Sequence of chain 1.D:
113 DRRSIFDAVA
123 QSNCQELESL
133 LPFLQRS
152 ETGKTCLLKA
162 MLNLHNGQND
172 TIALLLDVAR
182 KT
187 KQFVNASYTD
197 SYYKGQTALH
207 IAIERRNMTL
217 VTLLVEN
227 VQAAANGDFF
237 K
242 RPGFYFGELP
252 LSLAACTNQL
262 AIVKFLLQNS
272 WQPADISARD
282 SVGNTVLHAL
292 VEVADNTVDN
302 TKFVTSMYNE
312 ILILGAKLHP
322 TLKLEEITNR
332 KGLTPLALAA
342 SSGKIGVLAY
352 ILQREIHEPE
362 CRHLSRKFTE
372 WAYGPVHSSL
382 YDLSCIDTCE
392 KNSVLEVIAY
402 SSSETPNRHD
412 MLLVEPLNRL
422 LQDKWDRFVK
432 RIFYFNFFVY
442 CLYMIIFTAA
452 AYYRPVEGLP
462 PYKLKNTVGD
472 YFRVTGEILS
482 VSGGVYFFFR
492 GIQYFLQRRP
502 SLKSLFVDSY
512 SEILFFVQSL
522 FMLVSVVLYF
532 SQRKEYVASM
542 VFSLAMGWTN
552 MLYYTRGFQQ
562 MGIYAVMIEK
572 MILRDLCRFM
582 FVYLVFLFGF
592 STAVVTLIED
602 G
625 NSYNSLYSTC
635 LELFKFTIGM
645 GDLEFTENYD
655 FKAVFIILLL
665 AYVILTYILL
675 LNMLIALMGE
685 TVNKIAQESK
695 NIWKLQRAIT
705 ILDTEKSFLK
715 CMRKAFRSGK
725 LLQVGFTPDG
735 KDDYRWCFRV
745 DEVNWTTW

This small molecule binds to this protein.
Small molecule (SMILES): COc1cc(CNC(=O)CCCC/C=C/C(C)C)ccc1O

Sequence of chain 1.A:
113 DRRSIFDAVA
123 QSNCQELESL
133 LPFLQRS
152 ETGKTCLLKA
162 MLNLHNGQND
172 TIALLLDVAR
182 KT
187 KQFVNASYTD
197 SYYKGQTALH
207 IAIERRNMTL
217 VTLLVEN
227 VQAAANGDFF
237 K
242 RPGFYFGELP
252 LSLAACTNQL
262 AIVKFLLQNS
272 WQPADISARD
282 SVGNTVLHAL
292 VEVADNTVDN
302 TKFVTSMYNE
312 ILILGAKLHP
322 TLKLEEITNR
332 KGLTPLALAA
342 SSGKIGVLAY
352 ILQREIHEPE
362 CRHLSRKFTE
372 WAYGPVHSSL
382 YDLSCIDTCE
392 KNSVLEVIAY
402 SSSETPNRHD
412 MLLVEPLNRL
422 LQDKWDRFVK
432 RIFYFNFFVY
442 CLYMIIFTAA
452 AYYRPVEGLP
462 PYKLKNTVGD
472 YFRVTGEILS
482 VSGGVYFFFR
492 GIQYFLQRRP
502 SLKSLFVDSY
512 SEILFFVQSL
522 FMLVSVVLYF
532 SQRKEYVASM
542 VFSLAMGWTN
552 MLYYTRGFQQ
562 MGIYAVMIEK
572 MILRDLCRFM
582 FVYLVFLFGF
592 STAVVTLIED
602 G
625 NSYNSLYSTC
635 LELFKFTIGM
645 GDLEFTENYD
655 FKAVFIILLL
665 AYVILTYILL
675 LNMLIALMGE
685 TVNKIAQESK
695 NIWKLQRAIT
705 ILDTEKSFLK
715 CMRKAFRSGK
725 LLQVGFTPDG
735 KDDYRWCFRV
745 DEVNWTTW

Binding-site contacts:
Ligand atom O10 contacts residue GLU570 of chain 1.A at 4.3 Å.
Ligand atom N21 contacts residue THR550 of chain 1.A at 3.1 Å.
Ligand atom C40 contacts residue PHE543 of chain 1.A at 3.7 Å (hydrophobic).
Ligand atom O10 contacts residue SER512 of chain 1.A at 4.0 Å.
Ligand atom O10 contacts residue ARG557 of chain 1.A at 4.2 Å.
Ligand atom C44 contacts residue LEU662 of chain 1.D at 3.6 Å (hydrophobic).
Ligand atom C44 contacts residue ALA546 of chain 1.A at 4.0 Å (hydrophobic).
Ligand atom C6 contacts residue TYR511 of chain 1.A at 4.2 Å (hydrophobic).
Ligand atom C5 contacts residue ALA566 of chain 1.A at 4.1 Å (hydrophobic).
Ligand atom C13 contacts residue ASN551 of chain 1.A at 3.5 Å.
Ligand atom O23 contacts residue TYR511 of chain 1.A at 3.2 Å (h-bond).
Ligand atom C22 contacts residue THR550 of chain 1.A at 3.5 Å.
Ligand atom C44 contacts residue PHE591 of chain 1.D at 3.6 Å (hydrophobic).
Ligand atom C24 contacts residue TYR511 of chain 1.A at 4.0 Å (hydrophobic).
Ligand atom O12 contacts residue SER512 of chain 1.A at 3.6 Å.
Ligand atom O12 contacts residue TYR554 of chain 1.A at 3.5 Å.
Ligand atom C13 contacts residue SER512 of chain 1.A at 4.1 Å.
Ligand atom O12 contacts residue LEU515 of chain 1.A at 4.2 Å.
Ligand atom O23 contacts residue ILE573 of chain 1.A at 3.7 Å.
Ligand atom C22 contacts residue TYR511 of chain 1.A at 3.6 Å (hydrophobic).
Ligand atom C2 contacts residue LEU515 of chain 1.A at 4.2 Å (hydrophobic).
Ligand atom C24 contacts residue LEU515 of chain 1.A at 3.9 Å (hydrophobic).
Ligand atom C3 contacts residue TYR554 of chain 1.A at 4.2 Å (hydrophobic).
Ligand atom C6 contacts residue ALA566 of chain 1.A at 4.3 Å (hydrophobic).
Ligand atom C5 contacts residue TYR511 of chain 1.A at 4.2 Å (hydrophobic).
Ligand atom C17 contacts residue LEU553 of chain 1.A at 4.1 Å (hydrophobic).
Ligand atom C33 contacts residue LEU669 of chain 1.D at 4.0 Å (hydrophobic).
Ligand atom C13 contacts residue TYR554 of chain 1.A at 3.9 Å (hydrophobic).
Ligand atom C13 contacts residue LEU515 of chain 1.A at 3.7 Å (hydrophobic).
Ligand atom C13 contacts residue PHE516 of chain 1.A at 4.3 Å (hydrophobic).
Ligand atom O23 contacts residue THR550 of chain 1.A at 4.3 Å.
Ligand atom C24 contacts residue THR550 of chain 1.A at 3.8 Å.
Ligand atom C38 contacts residue MET547 of chain 1.A at 4.2 Å (hydrophobic).
Ligand atom C17 contacts residue THR550 of chain 1.A at 3.7 Å.
Ligand atom C36 contacts residue MET547 of chain 1.A at 4.3 Å (hydrophobic).
Ligand atom C27 contacts residue THR550 of chain 1.A at 3.8 Å.
Ligand atom C6 contacts residue LEU553 of chain 1.A at 4.3 Å (hydrophobic).
Ligand atom C27 contacts residue LEU669 of chain 1.D at 4.1 Å (hydrophobic).
Ligand atom C1 contacts residue LEU553 of chain 1.A at 4.1 Å (hydrophobic).
Ligand atom C30 contacts residue MET547 of chain 1.A at 4.2 Å (hydrophobic).